Binding-site contacts:
Ligand atom N2 contacts residue ALA7 of chain 1.A at 3.7 Å.
Ligand atom C21 contacts residue ILE50 of chain 1.A at 3.9 Å (hydrophobic).
Ligand atom N11 contacts residue NAP1 of chain 1.B at 3.6 Å.
Ligand atom N11 contacts residue PHE92 of chain 1.A at 2.8 Å (h-bond).
Ligand atom C8 contacts residue PHE92 of chain 1.A at 3.5 Å (hydrophobic).
Ligand atom C1 contacts residue LEU5 of chain 1.A at 3.6 Å (hydrophobic).
Ligand atom C19 contacts residue LEU28 of chain 1.A at 3.5 Å (hydrophobic).
Ligand atom C7 contacts residue NAP1 of chain 1.B at 3.5 Å.
Ligand atom C13 contacts residue PHE92 of chain 1.A at 3.6 Å (hydrophobic).
Ligand atom C5 contacts residue ASP27 of chain 1.A at 3.6 Å.
Ligand atom C3 contacts residue VAL31 of chain 1.A at 3.5 Å (hydrophobic).
Ligand atom N11 contacts residue LEU5 of chain 1.A at 2.8 Å (h-bond).
Ligand atom N12 contacts residue ASP27 of chain 1.A at 2.8 Å (salt-bridge).
Ligand atom C3 contacts residue ASP27 of chain 1.A at 3.5 Å.
Ligand atom C18 contacts residue LEU28 of chain 1.A at 3.7 Å (hydrophobic).
Ligand atom C6 contacts residue NAP1 of chain 1.B at 3.8 Å.
Ligand atom C15 contacts residue LEU28 of chain 1.A at 3.7 Å (hydrophobic).
Ligand atom C10 contacts residue ASP27 of chain 1.A at 3.7 Å.
Ligand atom C3 contacts residue ALA7 of chain 1.A at 3.7 Å (hydrophobic).
Ligand atom C10 contacts residue LEU28 of chain 1.A at 3.8 Å (hydrophobic).
Ligand atom C3 contacts residue VAL6 of chain 1.A at 3.8 Å (hydrophobic).
Ligand atom C10 contacts residue LEU20 of chain 1.A at 3.7 Å (hydrophobic).
Ligand atom C21 contacts residue LEU54 of chain 1.A at 3.4 Å (hydrophobic).
Ligand atom N12 contacts residue VAL31 of chain 1.A at 3.8 Å.
Ligand atom N2 contacts residue LEU5 of chain 1.A at 3.5 Å (h-bond).
Ligand atom C5 contacts residue VAL31 of chain 1.A at 3.7 Å (hydrophobic).
Ligand atom C13 contacts residue ILE50 of chain 1.A at 3.8 Å (hydrophobic).
Ligand atom C6 contacts residue PHE92 of chain 1.A at 3.7 Å (hydrophobic).
Ligand atom N4 contacts residue ASP27 of chain 1.A at 2.7 Å (salt-bridge).
Ligand atom N12 contacts residue THR111 of chain 1.A at 3.7 Å.
Ligand atom C1 contacts residue NAP1 of chain 1.B at 3.4 Å.
Ligand atom N4 contacts residue VAL31 of chain 1.A at 3.3 Å.
Ligand atom C1 contacts residue PHE92 of chain 1.A at 3.8 Å (hydrophobic).
Ligand atom N2 contacts residue VAL6 of chain 1.A at 3.3 Å.
Ligand atom C14 contacts residue LEU28 of chain 1.A at 3.5 Å (hydrophobic).
Ligand atom N12 contacts residue ALA7 of chain 1.A at 3.5 Å (h-bond).
Ligand atom N2 contacts residue NAP1 of chain 1.B at 3.5 Å (h-bond).
Ligand atom N12 contacts residue VAL6 of chain 1.A at 3.5 Å.
Ligand atom C7 contacts residue PHE92 of chain 1.A at 3.3 Å (hydrophobic).
Ligand atom C15 contacts residue LEU20 of chain 1.A at 3.8 Å (hydrophobic).

Sequence of chain 1.A:
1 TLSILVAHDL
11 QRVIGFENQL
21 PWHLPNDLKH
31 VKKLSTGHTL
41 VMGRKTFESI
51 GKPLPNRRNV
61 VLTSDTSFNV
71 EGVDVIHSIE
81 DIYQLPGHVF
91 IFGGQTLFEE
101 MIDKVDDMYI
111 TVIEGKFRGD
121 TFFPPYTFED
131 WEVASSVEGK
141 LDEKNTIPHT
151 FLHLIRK

A small-molecule ligand and the protein it binds are described below.
Small molecule (SMILES): COc1ccc(-c2cc3nc(N)nc(N)c3cc2C)cc1OC